A protein and the small-molecule ligand that binds it are described below.
Small molecule (SMILES): C[C@@H](O)[C@@H](C)O

Binding-site contacts:
Ligand atom C3 contacts residue LYS129 of chain 6.C at 4.0 Å.
Ligand atom C3 contacts residue ASP125 of chain 6.C at 4.1 Å.
Ligand atom O6 contacts residue LYS129 of chain 6.C at 3.6 Å.
Ligand atom C4 contacts residue GLY128 of chain 6.C at 4.0 Å.
Ligand atom O6 contacts residue GLY128 of chain 6.C at 3.8 Å.
Ligand atom C1 contacts residue GLU146 of chain 6.B at 3.5 Å.
Ligand atom C1 contacts residue BU31 of chain 6.Z at 3.1 Å.
Ligand atom C4 contacts residue BU31 of chain 6.Z at 4.4 Å.

Sequence of chain 6.B:
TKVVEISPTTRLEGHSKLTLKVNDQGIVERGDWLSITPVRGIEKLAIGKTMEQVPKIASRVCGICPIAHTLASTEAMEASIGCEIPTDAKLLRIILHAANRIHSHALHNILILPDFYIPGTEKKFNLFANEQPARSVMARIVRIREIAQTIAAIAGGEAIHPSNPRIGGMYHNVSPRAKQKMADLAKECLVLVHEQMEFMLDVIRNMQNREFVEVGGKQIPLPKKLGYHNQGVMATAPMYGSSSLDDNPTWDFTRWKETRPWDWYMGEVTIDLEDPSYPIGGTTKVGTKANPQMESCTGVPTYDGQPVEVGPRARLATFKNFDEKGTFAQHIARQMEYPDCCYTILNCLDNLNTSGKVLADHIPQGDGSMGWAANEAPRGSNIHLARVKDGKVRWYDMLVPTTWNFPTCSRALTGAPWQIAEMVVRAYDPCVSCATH

Sequence of chain 6.C:
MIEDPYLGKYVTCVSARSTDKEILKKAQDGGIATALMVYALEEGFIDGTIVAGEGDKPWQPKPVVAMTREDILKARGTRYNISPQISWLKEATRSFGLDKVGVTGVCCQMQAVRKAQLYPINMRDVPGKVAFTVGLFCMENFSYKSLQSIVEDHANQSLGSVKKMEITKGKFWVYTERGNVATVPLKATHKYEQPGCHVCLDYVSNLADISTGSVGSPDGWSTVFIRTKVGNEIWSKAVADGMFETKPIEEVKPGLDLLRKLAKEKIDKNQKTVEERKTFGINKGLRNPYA